Sequence of chain 23.D:
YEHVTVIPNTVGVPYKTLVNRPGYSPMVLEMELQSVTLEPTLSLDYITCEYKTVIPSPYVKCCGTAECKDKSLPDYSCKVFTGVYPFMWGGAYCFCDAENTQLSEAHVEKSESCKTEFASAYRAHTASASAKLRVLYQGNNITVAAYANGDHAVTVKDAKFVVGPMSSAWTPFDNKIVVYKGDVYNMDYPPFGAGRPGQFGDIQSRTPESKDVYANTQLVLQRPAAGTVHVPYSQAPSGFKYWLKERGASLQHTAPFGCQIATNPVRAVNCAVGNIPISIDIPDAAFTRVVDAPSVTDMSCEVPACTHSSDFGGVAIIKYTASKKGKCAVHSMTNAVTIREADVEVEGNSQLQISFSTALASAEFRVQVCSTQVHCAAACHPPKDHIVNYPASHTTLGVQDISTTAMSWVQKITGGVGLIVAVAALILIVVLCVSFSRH

Sequence of chain 23.E:
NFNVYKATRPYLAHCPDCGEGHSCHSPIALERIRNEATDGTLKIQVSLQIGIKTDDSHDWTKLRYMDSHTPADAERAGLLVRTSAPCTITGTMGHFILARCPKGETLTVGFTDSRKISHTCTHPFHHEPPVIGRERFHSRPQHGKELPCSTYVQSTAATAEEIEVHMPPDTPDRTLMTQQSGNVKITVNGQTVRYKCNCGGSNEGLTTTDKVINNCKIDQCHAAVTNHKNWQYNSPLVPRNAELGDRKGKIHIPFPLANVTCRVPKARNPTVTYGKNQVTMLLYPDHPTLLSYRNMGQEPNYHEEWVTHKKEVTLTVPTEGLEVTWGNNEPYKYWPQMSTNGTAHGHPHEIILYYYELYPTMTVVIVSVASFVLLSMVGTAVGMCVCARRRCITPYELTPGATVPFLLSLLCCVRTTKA

This small molecule binds to this protein.
Small molecule (SMILES): CC(=O)N[C@@H]1[C@@H](O)[C@H](O)[C@@H](CO)O[C@H]1O

Binding-site contacts:
Ligand atom O6 contacts residue THR116 of chain 23.D at 3.2 Å (h-bond).
Ligand atom C4 contacts residue ASN259 of chain 23.E at 4.1 Å.
Ligand atom C5 contacts residue ASN259 of chain 23.E at 3.6 Å.
Ligand atom O5 contacts residue THR116 of chain 23.D at 3.8 Å.
Ligand atom C3 contacts residue ASN259 of chain 23.E at 3.7 Å.
Ligand atom O7 contacts residue GLU117 of chain 23.D at 4.3 Å.
Ligand atom C8 contacts residue ASN259 of chain 23.E at 4.4 Å.
Ligand atom O6 contacts residue ASN259 of chain 23.E at 4.4 Å.
Ligand atom C2 contacts residue ASN259 of chain 23.E at 2.4 Å.
Ligand atom O7 contacts residue ASN259 of chain 23.E at 2.7 Å (h-bond).
Ligand atom C6 contacts residue THR116 of chain 23.D at 4.5 Å.
Ligand atom C7 contacts residue ASN259 of chain 23.E at 3.1 Å.
Ligand atom O5 contacts residue ASN259 of chain 23.E at 2.3 Å (h-bond).
Ligand atom C6 contacts residue LYS115 of chain 23.D at 4.3 Å.
Ligand atom O7 contacts residue LYS181 of chain 23.D at 4.3 Å.
Ligand atom N2 contacts residue ASN259 of chain 23.E at 3.0 Å (h-bond).
Ligand atom C1 contacts residue ASN259 of chain 23.E at 1.4 Å.
Ligand atom O6 contacts residue LYS115 of chain 23.D at 3.5 Å (salt-bridge).